This small molecule binds to this protein.
Small molecule (SMILES): Nc1ncnc2c1c(Br)cn2[C@@H]1O[C@H](CO)[C@@H](O)[C@H]1O

Sequence of chain 1.A:
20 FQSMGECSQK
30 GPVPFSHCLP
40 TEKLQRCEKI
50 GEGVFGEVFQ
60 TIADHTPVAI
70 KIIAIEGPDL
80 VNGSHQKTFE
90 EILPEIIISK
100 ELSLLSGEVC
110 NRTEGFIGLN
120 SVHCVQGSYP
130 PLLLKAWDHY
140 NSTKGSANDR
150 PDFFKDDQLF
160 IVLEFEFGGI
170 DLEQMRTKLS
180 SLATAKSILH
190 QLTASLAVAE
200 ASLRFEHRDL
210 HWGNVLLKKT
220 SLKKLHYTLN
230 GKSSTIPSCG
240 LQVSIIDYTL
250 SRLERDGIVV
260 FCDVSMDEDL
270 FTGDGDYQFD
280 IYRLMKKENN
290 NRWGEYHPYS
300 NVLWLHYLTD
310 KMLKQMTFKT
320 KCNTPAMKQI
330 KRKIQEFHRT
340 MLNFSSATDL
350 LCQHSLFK

Binding-site contacts:
Ligand atom C7 contacts residue LEU215 of chain 1.A at 3.7 Å (hydrophobic).
Ligand atom O contacts residue VAL57 of chain 1.A at 3.8 Å.
Ligand atom C9 contacts residue GLY167 of chain 1.A at 3.7 Å.
Ligand atom O1 contacts residue ASP170 of chain 1.A at 2.6 Å (salt-bridge).
Ligand atom O1 contacts residue GLN173 of chain 1.A at 3.8 Å.
Ligand atom N3 contacts residue GLY168 of chain 1.A at 3.7 Å.
Ligand atom C8 contacts residue GLY167 of chain 1.A at 3.9 Å.
Ligand atom N2 contacts residue GLY167 of chain 1.A at 3.0 Å (h-bond).
Ligand atom C7 contacts residue ALA68 of chain 1.A at 3.9 Å (hydrophobic).
Ligand atom C3 contacts residue ASP170 of chain 1.A at 3.6 Å.
Ligand atom C2 contacts residue GLY212 of chain 1.A at 3.4 Å.
Ligand atom N1 contacts residue ILE116 of chain 1.A at 3.6 Å.
Ligand atom BR contacts residue PHE164 of chain 1.A at 3.7 Å.
Ligand atom O2 contacts residue GLY212 of chain 1.A at 2.7 Å (h-bond).
Ligand atom N2 contacts residue PHE166 of chain 1.A at 3.8 Å.
Ligand atom N1 contacts residue ALA68 of chain 1.A at 3.5 Å.
Ligand atom C8 contacts residue LEU215 of chain 1.A at 3.5 Å (hydrophobic).
Ligand atom C9 contacts residue PHE166 of chain 1.A at 3.7 Å (hydrophobic).
Ligand atom C9 contacts residue GLY168 of chain 1.A at 3.4 Å.
Ligand atom C5 contacts residue ILE245 of chain 1.A at 3.5 Å (hydrophobic).
Ligand atom C9 contacts residue LEU215 of chain 1.A at 3.5 Å (hydrophobic).
Ligand atom C10 contacts residue ILE49 of chain 1.A at 3.9 Å (hydrophobic).
Ligand atom N3 contacts residue ILE49 of chain 1.A at 3.4 Å.
Ligand atom N1 contacts residue PHE164 of chain 1.A at 3.7 Å.
Ligand atom C8 contacts residue GLU165 of chain 1.A at 3.9 Å.
Ligand atom C10 contacts residue LEU215 of chain 1.A at 3.8 Å (hydrophobic).
Ligand atom C5 contacts residue VAL57 of chain 1.A at 3.7 Å (hydrophobic).
Ligand atom C9 contacts residue ILE49 of chain 1.A at 3.8 Å (hydrophobic).
Ligand atom C8 contacts residue ALA68 of chain 1.A at 3.4 Å (hydrophobic).
Ligand atom O2 contacts residue ASP170 of chain 1.A at 3.5 Å (salt-bridge).
Ligand atom C6 contacts residue ILE245 of chain 1.A at 3.7 Å (hydrophobic).
Ligand atom N2 contacts residue ALA68 of chain 1.A at 3.7 Å.
Ligand atom O contacts residue GLY50 of chain 1.A at 3.5 Å.
Ligand atom N contacts residue VAL57 of chain 1.A at 3.9 Å.
Ligand atom O3 contacts residue PHE54 of chain 1.A at 3.8 Å.
Ligand atom N1 contacts residue GLU165 of chain 1.A at 2.9 Å (salt-bridge).
Ligand atom C contacts residue GLU51 of chain 1.A at 3.9 Å.
Ligand atom N2 contacts residue GLU165 of chain 1.A at 3.9 Å.
Ligand atom N3 contacts residue LEU215 of chain 1.A at 3.7 Å.
Ligand atom N2 contacts residue LEU215 of chain 1.A at 3.4 Å.